Sequence of chain 1.D:
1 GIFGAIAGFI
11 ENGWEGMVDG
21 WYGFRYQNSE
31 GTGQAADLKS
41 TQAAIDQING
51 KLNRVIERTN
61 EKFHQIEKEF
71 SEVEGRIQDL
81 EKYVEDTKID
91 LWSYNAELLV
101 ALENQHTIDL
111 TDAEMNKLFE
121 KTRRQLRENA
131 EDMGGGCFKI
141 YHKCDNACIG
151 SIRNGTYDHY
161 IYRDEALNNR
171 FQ

Sequence of chain 1.C:
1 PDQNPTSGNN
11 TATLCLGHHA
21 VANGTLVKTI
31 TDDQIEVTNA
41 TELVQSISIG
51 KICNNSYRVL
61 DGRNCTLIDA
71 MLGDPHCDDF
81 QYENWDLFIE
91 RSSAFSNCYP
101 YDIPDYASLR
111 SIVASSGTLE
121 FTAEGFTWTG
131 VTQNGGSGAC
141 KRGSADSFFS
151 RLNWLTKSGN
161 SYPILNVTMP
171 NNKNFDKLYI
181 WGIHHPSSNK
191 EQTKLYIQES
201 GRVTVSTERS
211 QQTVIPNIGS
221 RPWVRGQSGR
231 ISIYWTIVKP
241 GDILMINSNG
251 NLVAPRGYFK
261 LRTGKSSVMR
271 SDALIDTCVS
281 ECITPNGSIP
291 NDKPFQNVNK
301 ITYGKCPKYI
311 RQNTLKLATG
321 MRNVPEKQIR

This small molecule binds to this protein.
Small molecule (SMILES): CC(=O)N[C@H]1[C@H](O[C@H]2[C@H](O)[C@@H](NC(C)=O)CO[C@@H]2CO)O[C@H](CO)[C@@H](O[C@@H]2O[C@H](CO)[C@@H](O)[C@H](O)[C@@H]2O)[C@@H]1O

Binding-site contacts:
Ligand atom N2 contacts residue VAL298 of chain 1.C at 3.3 Å (h-bond).
Ligand atom C7 contacts residue VAL298 of chain 1.C at 4.3 Å (hydrophobic).
Ligand atom C7 contacts residue ASN286 of chain 1.C at 3.3 Å.
Ligand atom O5 contacts residue ASN286 of chain 1.C at 2.4 Å (h-bond).
Ligand atom C8 contacts residue GLU69 of chain 1.D at 3.1 Å.
Ligand atom C3 contacts residue ASN286 of chain 1.C at 3.6 Å.
Ligand atom O7 contacts residue VAL298 of chain 1.C at 3.9 Å.
Ligand atom N2 contacts residue ASN286 of chain 1.C at 2.6 Å (h-bond).
Ligand atom C1 contacts residue ASN299 of chain 1.C at 3.7 Å.
Ligand atom C1 contacts residue VAL298 of chain 1.C at 3.8 Å (hydrophobic).
Ligand atom C8 contacts residue ASN286 of chain 1.C at 3.8 Å.
Ligand atom O5 contacts residue ASN299 of chain 1.C at 4.0 Å.
Ligand atom C2 contacts residue VAL298 of chain 1.C at 3.9 Å (hydrophobic).
Ligand atom C5 contacts residue ASN286 of chain 1.C at 3.7 Å.
Ligand atom C2 contacts residue ASN286 of chain 1.C at 2.2 Å.
Ligand atom C1 contacts residue ASN286 of chain 1.C at 1.5 Å.
Ligand atom O7 contacts residue SER46 of chain 1.C at 4.2 Å.
Ligand atom C3 contacts residue VAL298 of chain 1.C at 4.2 Å (hydrophobic).
Ligand atom O7 contacts residue ASN286 of chain 1.C at 4.1 Å.
Ligand atom C4 contacts residue ASN286 of chain 1.C at 4.2 Å.